The small molecule below binds the protein below.
Small molecule (SMILES): COc1ccc(CC(=O)Nc2cn(C3CC(NC(C)=O)C3)cn2)cc1

Sequence of chain 1.A:
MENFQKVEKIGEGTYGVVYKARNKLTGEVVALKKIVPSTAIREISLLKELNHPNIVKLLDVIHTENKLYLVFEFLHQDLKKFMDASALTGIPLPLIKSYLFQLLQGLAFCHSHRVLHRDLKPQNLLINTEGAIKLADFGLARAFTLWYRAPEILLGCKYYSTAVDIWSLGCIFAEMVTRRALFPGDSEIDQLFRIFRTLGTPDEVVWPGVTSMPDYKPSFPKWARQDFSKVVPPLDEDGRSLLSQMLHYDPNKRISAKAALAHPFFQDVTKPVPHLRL

Binding-site contacts:
Ligand atom O44 contacts residue ASP146 of chain 1.A at 2.8 Å (salt-bridge).
Ligand atom N29 contacts residue LEU84 of chain 1.A at 2.8 Å (h-bond).
Ligand atom C39 contacts residue ASP146 of chain 1.A at 2.9 Å.
Ligand atom C18 contacts residue ILE11 of chain 1.A at 3.5 Å (hydrophobic).
Ligand atom C32 contacts residue ALA145 of chain 1.A at 3.8 Å (hydrophobic).
Ligand atom C26 contacts residue ILE11 of chain 1.A at 3.1 Å (hydrophobic).
Ligand atom C45 contacts residue VAL19 of chain 1.A at 3.7 Å (hydrophobic).
Ligand atom O28 contacts residue ILE11 of chain 1.A at 3.5 Å.
Ligand atom N3 contacts residue ALA32 of chain 1.A at 3.5 Å.
Ligand atom C10 contacts residue GLN86 of chain 1.A at 3.8 Å.
Ligand atom C14 contacts residue HIS85 of chain 1.A at 3.4 Å.
Ligand atom C39 contacts residue LYS34 of chain 1.A at 3.3 Å.
Ligand atom C30 contacts residue LEU84 of chain 1.A at 3.7 Å (hydrophobic).
Ligand atom C14 contacts residue LEU84 of chain 1.A at 3.6 Å (hydrophobic).
Ligand atom N7 contacts residue LEU84 of chain 1.A at 2.7 Å (h-bond).
Ligand atom N3 contacts residue LEU135 of chain 1.A at 3.6 Å.
Ligand atom C35 contacts residue PHE81 of chain 1.A at 3.8 Å (hydrophobic).
Ligand atom C40 contacts residue ASP146 of chain 1.A at 2.9 Å.
Ligand atom C40 contacts residue LYS34 of chain 1.A at 3.0 Å.
Ligand atom C30 contacts residue GLU82 of chain 1.A at 3.0 Å.
Ligand atom C14 contacts residue ILE11 of chain 1.A at 3.8 Å (hydrophobic).
Ligand atom C4 contacts residue LEU135 of chain 1.A at 3.6 Å (hydrophobic).
Ligand atom C20 contacts residue GLU9 of chain 1.A at 3.3 Å.
Ligand atom C10 contacts residue LEU84 of chain 1.A at 3.4 Å (hydrophobic).
Ligand atom C30 contacts residue ALA32 of chain 1.A at 3.5 Å (hydrophobic).
Ligand atom C6 contacts residue LEU84 of chain 1.A at 3.5 Å (hydrophobic).
Ligand atom C45 contacts residue ALA32 of chain 1.A at 3.6 Å (hydrophobic).
Ligand atom C30 contacts residue PHE83 of chain 1.A at 3.8 Å (hydrophobic).
Ligand atom C1 contacts residue ALA32 of chain 1.A at 3.6 Å (hydrophobic).
Ligand atom O44 contacts residue LYS34 of chain 1.A at 3.1 Å (salt-bridge).
Ligand atom O19 contacts residue GLU9 of chain 1.A at 3.2 Å (salt-bridge).
Ligand atom C30 contacts residue LEU135 of chain 1.A at 3.5 Å (hydrophobic).
Ligand atom C13 contacts residue ILE11 of chain 1.A at 3.5 Å (hydrophobic).
Ligand atom N29 contacts residue LEU135 of chain 1.A at 3.4 Å.
Ligand atom C24 contacts residue ILE11 of chain 1.A at 3.2 Å (hydrophobic).
Ligand atom N29 contacts residue GLU82 of chain 1.A at 3.7 Å.
Ligand atom C6 contacts residue LEU135 of chain 1.A at 3.5 Å (hydrophobic).
Ligand atom C24 contacts residue LYS90 of chain 1.A at 3.5 Å.
Ligand atom C9 contacts residue LEU84 of chain 1.A at 3.5 Å (hydrophobic).
Ligand atom N29 contacts residue PHE83 of chain 1.A at 3.5 Å.